Sequence of chain 3.A:
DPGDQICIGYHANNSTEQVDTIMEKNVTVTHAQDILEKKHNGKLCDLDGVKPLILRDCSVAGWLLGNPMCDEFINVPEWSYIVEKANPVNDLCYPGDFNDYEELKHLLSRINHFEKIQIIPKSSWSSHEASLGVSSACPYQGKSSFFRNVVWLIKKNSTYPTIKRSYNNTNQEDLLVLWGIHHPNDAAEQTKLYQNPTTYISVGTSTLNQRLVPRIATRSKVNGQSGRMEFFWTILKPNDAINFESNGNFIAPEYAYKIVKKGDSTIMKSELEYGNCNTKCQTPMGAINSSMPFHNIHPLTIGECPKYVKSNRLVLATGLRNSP

Binding-site contacts:
Ligand atom C4 contacts residue ASN27 of chain 3.A at 4.3 Å.
Ligand atom N2 contacts residue ASN27 of chain 3.A at 3.0 Å (h-bond).
Ligand atom C7 contacts residue ASN27 of chain 3.A at 3.3 Å.
Ligand atom C5 contacts residue ASN27 of chain 3.A at 3.6 Å.
Ligand atom O7 contacts residue ASN27 of chain 3.A at 3.3 Å (h-bond).
Ligand atom C3 contacts residue ASN27 of chain 3.A at 3.9 Å.
Ligand atom O5 contacts residue ASN27 of chain 3.A at 2.3 Å (h-bond).
Ligand atom C1 contacts residue ASN27 of chain 3.A at 1.4 Å.
Ligand atom C8 contacts residue LYS26 of chain 3.A at 4.2 Å.
Ligand atom C2 contacts residue ASN27 of chain 3.A at 2.6 Å.
Ligand atom O5 contacts residue GLN19 of chain 3.A at 4.5 Å.

The small molecule below binds the protein below.
Small molecule (SMILES): CC(=O)N[C@@H]1[C@@H](O)[C@H](O)[C@@H](CO)O[C@H]1O